A small-molecule ligand and the protein it binds are described below.
Small molecule (SMILES): CCCCNC(=O)C#Cc1cc(C2=NN(C3CCCCCC3)C(=O)[C@@H]3CCCC[C@H]23)ccc1OC

Binding-site contacts:
Ligand atom C10 contacts residue ALA279 of chain 1.A at 3.8 Å (hydrophobic).
Ligand atom O2 contacts residue GLN316 of chain 1.A at 3.6 Å.
Ligand atom C23 contacts residue MET227 of chain 1.A at 3.7 Å (hydrophobic).
Ligand atom C22 contacts residue MET303 of chain 1.A at 3.9 Å (hydrophobic).
Ligand atom O2 contacts residue VAL282 of chain 1.A at 3.7 Å.
Ligand atom N2 contacts residue PHE286 of chain 1.A at 4.0 Å.
Ligand atom C7 contacts residue GLN316 of chain 1.A at 3.8 Å.
Ligand atom C9 contacts residue VAL282 of chain 1.A at 3.7 Å (hydrophobic).
Ligand atom C5 contacts residue GLN316 of chain 1.A at 3.4 Å.
Ligand atom C2 contacts residue GLY315 of chain 1.A at 4.1 Å.
Ligand atom C11 contacts residue ASN267 of chain 1.A at 3.9 Å.
Ligand atom C26 contacts residue ASP264 of chain 1.A at 3.6 Å.
Ligand atom C6 contacts residue GLN316 of chain 1.A at 3.3 Å.
Ligand atom C27 contacts residue ILE265 of chain 1.A at 3.9 Å (hydrophobic).
Ligand atom C4 contacts residue MET303 of chain 1.A at 4.0 Å (hydrophobic).
Ligand atom C3 contacts residue GLY315 of chain 1.A at 4.0 Å.
Ligand atom C14 contacts residue PHE286 of chain 1.A at 4.0 Å (hydrophobic).
Ligand atom C8 contacts residue VAL282 of chain 1.A at 3.8 Å (hydrophobic).
Ligand atom C10 contacts residue GLN316 of chain 1.A at 4.0 Å.
Ligand atom C28 contacts residue ILE265 of chain 1.A at 3.7 Å (hydrophobic).
Ligand atom C7 contacts residue VAL282 of chain 1.A at 3.9 Å (hydrophobic).
Ligand atom C13 contacts residue PHE319 of chain 1.A at 4.0 Å (hydrophobic).
Ligand atom C28 contacts residue MET227 of chain 1.A at 4.1 Å (hydrophobic).
Ligand atom C5 contacts residue GLY315 of chain 1.A at 3.9 Å.
Ligand atom C27 contacts residue MET227 of chain 1.A at 3.7 Å (hydrophobic).
Ligand atom C8 contacts residue PHE319 of chain 1.A at 4.1 Å (hydrophobic).
Ligand atom C17 contacts residue MET227 of chain 1.A at 3.8 Å (hydrophobic).
Ligand atom N1 contacts residue GLY315 of chain 1.A at 4.1 Å.
Ligand atom C10 contacts residue VAL282 of chain 1.A at 3.9 Å (hydrophobic).
Ligand atom O1 contacts residue GLY315 of chain 1.A at 3.3 Å.
Ligand atom C10 contacts residue ASN267 of chain 1.A at 3.3 Å.
Ligand atom C12 contacts residue PHE319 of chain 1.A at 4.1 Å (hydrophobic).
Ligand atom C14 contacts residue PHE319 of chain 1.A at 3.9 Å (hydrophobic).
Ligand atom C27 contacts residue ASP264 of chain 1.A at 3.6 Å.
Ligand atom C18 contacts residue MET227 of chain 1.A at 4.1 Å (hydrophobic).
Ligand atom C19 contacts residue VAL323 of chain 1.A at 4.0 Å (hydrophobic).
Ligand atom O3 contacts residue MET227 of chain 1.A at 3.3 Å.
Ligand atom C26 contacts residue MET227 of chain 1.A at 3.6 Å (hydrophobic).
Ligand atom O1 contacts residue GLN316 of chain 1.A at 2.7 Å (h-bond).
Ligand atom C2 contacts residue PHE319 of chain 1.A at 3.8 Å (hydrophobic).

Sequence of chain 1.A:
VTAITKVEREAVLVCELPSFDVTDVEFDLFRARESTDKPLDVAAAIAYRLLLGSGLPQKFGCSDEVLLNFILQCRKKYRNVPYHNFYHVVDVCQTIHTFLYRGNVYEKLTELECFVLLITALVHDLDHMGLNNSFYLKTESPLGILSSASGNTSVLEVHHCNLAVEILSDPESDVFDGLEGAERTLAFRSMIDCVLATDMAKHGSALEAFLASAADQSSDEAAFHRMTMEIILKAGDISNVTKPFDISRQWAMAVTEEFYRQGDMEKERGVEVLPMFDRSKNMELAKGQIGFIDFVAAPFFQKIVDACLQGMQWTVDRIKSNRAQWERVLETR